Sequence of chain 1.B:
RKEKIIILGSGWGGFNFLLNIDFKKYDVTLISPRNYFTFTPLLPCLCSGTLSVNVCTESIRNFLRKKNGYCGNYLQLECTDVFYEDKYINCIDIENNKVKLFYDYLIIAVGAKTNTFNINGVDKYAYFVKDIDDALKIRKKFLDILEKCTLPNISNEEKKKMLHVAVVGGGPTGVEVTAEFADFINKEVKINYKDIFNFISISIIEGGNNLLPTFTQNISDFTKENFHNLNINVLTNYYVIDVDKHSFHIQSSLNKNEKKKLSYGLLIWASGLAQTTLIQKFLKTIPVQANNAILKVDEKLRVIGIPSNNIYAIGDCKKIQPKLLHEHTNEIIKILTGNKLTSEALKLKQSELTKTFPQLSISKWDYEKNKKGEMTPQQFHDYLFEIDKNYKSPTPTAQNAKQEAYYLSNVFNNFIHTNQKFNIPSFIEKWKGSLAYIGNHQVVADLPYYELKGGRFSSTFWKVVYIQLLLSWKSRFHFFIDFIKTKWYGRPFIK

Binding-site contacts:
Ligand atom O21 contacts residue ARG502 of chain 1.B at 3.1 Å (salt-bridge).
Ligand atom C22 contacts residue ARG502 of chain 1.B at 3.5 Å.
Ligand atom C11 contacts residue ARG502 of chain 1.B at 3.6 Å.
Ligand atom C22 contacts residue SER498 of chain 1.B at 4.4 Å.
Ligand atom O15 contacts residue ARG502 of chain 1.B at 3.2 Å (salt-bridge).
Ligand atom C4 contacts residue GLN494 of chain 1.B at 3.9 Å.
Ligand atom C11 contacts residue TRP499 of chain 1.B at 4.2 Å (hydrophobic).
Ligand atom C4 contacts residue ILE493 of chain 1.B at 3.9 Å (hydrophobic).
Ligand atom O15 contacts residue GLN494 of chain 1.B at 4.1 Å.
Ligand atom O24 contacts residue TRP499 of chain 1.B at 4.3 Å.
Ligand atom C13 contacts residue TRP499 of chain 1.B at 4.5 Å (hydrophobic).
Ligand atom C11 contacts residue GLN494 of chain 1.B at 4.2 Å.
Ligand atom C17 contacts residue ARG502 of chain 1.B at 3.7 Å.
Ligand atom C19 contacts residue ARG502 of chain 1.B at 3.6 Å.
Ligand atom O18 contacts residue GLN494 of chain 1.B at 4.1 Å.
Ligand atom C12 contacts residue GLN494 of chain 1.B at 4.1 Å.
Ligand atom C7 contacts residue ILE493 of chain 1.B at 4.3 Å (hydrophobic).
Ligand atom C23 contacts residue TRP499 of chain 1.B at 3.9 Å (hydrophobic).
Ligand atom C25 contacts residue TRP499 of chain 1.B at 4.2 Å (hydrophobic).
Ligand atom C17 contacts residue GLN494 of chain 1.B at 4.0 Å.
Ligand atom C9 contacts residue TRP499 of chain 1.B at 4.5 Å (hydrophobic).
Ligand atom C23 contacts residue SER498 of chain 1.B at 4.3 Å.
Ligand atom C10 contacts residue ARG502 of chain 1.B at 4.3 Å.
Ligand atom C12 contacts residue ARG502 of chain 1.B at 3.6 Å.
Ligand atom C23 contacts residue ARG502 of chain 1.B at 4.1 Å.
Ligand atom C10 contacts residue ILE493 of chain 1.B at 4.2 Å (hydrophobic).
Ligand atom C23 contacts residue LEU497 of chain 1.B at 4.1 Å (hydrophobic).
Ligand atom C12 contacts residue TRP499 of chain 1.B at 4.2 Å (hydrophobic).
Ligand atom O18 contacts residue ARG502 of chain 1.B at 2.7 Å (salt-bridge).
Ligand atom C10 contacts residue TRP499 of chain 1.B at 4.1 Å (hydrophobic).
Ligand atom C11 contacts residue ILE493 of chain 1.B at 3.9 Å (hydrophobic).
Ligand atom C22 contacts residue LEU496 of chain 1.B at 4.4 Å (hydrophobic).
Ligand atom C20 contacts residue ARG502 of chain 1.B at 3.3 Å.
Ligand atom C22 contacts residue LEU497 of chain 1.B at 3.8 Å (hydrophobic).
Ligand atom C16 contacts residue ARG502 of chain 1.B at 4.0 Å.

The small molecule below binds the protein below.
Small molecule (SMILES): COCCOCCOCCOc1ccc(C(C)(C)CC(C)(C)C)cc1